Sequence of chain 6.A:
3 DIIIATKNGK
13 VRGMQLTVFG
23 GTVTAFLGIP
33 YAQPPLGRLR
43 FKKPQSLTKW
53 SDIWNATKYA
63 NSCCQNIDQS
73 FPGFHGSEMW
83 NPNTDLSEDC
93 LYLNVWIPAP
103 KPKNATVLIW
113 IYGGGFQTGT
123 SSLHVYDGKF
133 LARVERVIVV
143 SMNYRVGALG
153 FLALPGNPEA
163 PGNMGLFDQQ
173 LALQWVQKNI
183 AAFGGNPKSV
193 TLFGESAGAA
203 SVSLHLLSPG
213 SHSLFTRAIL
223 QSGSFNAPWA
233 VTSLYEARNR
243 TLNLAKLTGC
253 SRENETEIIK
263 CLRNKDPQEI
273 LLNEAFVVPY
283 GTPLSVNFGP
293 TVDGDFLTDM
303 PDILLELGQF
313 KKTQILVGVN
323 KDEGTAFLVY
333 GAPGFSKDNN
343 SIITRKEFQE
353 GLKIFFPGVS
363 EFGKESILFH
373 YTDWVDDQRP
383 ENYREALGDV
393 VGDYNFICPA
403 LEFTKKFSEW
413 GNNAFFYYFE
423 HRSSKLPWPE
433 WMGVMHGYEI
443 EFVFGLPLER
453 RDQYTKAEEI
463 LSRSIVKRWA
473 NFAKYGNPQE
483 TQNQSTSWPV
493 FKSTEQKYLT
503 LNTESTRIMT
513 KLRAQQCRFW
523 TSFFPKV

This small molecule binds to this protein.
Small molecule (SMILES): CC(=O)N[C@@H]1[C@@H](O)[C@H](O)[C@@H](CO)O[C@H]1O

Binding-site contacts:
Ligand atom O7 contacts residue ARG465 of chain 6.A at 3.7 Å.
Ligand atom C5 contacts residue ASN485 of chain 6.A at 3.7 Å.
Ligand atom N2 contacts residue ASN485 of chain 6.A at 3.0 Å (h-bond).
Ligand atom C3 contacts residue ASN485 of chain 6.A at 3.8 Å.
Ligand atom C8 contacts residue ARG465 of chain 6.A at 4.1 Å.
Ligand atom C1 contacts residue ASN485 of chain 6.A at 1.4 Å.
Ligand atom N2 contacts residue ARG465 of chain 6.A at 4.3 Å.
Ligand atom C7 contacts residue GLU482 of chain 6.A at 4.2 Å.
Ligand atom O5 contacts residue ASN485 of chain 6.A at 2.4 Å (h-bond).
Ligand atom O3 contacts residue ARG465 of chain 6.A at 3.8 Å.
Ligand atom C7 contacts residue ARG465 of chain 6.A at 3.8 Å.
Ligand atom O7 contacts residue SER466 of chain 6.A at 4.4 Å.
Ligand atom C4 contacts residue ASN485 of chain 6.A at 4.2 Å.
Ligand atom O7 contacts residue ASN485 of chain 6.A at 3.5 Å (h-bond).
Ligand atom O7 contacts residue GLU482 of chain 6.A at 4.4 Å.
Ligand atom C2 contacts residue ASN485 of chain 6.A at 2.5 Å.
Ligand atom C8 contacts residue LYS469 of chain 6.A at 3.7 Å.
Ligand atom C7 contacts residue ASN485 of chain 6.A at 3.4 Å.
Ligand atom C8 contacts residue GLU482 of chain 6.A at 3.8 Å.